The small molecule below binds the protein below.
Small molecule (SMILES): CC(=O)N[C@@H]1[C@@H](O)[C@H](O)[C@@H](CO)O[C@H]1O

Binding-site contacts:
Ligand atom O7 contacts residue ASN1134 of chain 1.B at 3.8 Å.
Ligand atom O6 contacts residue ILE1132 of chain 1.B at 3.6 Å (h-bond).
Ligand atom C4 contacts residue ASN1134 of chain 1.B at 4.3 Å.
Ligand atom O5 contacts residue ASN1134 of chain 1.B at 2.4 Å (h-bond).
Ligand atom C1 contacts residue ASN1134 of chain 1.B at 1.5 Å.
Ligand atom C5 contacts residue ASN1134 of chain 1.B at 3.8 Å.
Ligand atom N2 contacts residue ASN1134 of chain 1.B at 2.9 Å (h-bond).
Ligand atom C3 contacts residue ASN1134 of chain 1.B at 3.8 Å.
Ligand atom C2 contacts residue ASN1134 of chain 1.B at 2.5 Å.
Ligand atom C7 contacts residue ASN1134 of chain 1.B at 3.5 Å.
Ligand atom C6 contacts residue ILE1132 of chain 1.B at 4.4 Å (hydrophobic).

Sequence of chain 1.B:
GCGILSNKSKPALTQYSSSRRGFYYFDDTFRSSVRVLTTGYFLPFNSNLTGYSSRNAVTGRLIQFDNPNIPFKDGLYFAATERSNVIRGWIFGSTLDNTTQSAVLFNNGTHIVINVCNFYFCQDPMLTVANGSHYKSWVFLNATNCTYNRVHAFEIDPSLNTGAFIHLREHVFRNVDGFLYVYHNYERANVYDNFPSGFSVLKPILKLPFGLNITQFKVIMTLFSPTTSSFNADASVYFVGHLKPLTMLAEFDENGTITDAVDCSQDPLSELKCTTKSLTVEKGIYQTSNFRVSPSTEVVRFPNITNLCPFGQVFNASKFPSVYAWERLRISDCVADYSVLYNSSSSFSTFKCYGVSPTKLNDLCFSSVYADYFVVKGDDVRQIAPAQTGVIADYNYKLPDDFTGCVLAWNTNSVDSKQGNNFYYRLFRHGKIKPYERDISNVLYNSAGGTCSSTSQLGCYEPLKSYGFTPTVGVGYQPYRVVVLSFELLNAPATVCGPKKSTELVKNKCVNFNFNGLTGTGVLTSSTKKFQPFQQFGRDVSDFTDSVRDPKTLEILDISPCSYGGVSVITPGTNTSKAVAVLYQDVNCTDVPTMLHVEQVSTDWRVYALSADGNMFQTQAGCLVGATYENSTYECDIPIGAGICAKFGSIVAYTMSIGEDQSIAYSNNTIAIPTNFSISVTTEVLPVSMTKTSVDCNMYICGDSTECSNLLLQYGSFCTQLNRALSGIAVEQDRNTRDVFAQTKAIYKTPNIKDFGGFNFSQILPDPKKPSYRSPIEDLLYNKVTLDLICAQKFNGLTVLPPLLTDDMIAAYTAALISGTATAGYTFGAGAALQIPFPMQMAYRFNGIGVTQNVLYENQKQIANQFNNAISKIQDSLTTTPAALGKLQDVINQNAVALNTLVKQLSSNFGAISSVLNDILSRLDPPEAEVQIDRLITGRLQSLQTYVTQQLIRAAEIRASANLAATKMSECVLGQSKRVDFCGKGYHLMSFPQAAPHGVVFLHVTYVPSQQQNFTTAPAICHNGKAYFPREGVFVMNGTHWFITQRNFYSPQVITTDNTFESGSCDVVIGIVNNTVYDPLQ